Sequence of chain 1.A:
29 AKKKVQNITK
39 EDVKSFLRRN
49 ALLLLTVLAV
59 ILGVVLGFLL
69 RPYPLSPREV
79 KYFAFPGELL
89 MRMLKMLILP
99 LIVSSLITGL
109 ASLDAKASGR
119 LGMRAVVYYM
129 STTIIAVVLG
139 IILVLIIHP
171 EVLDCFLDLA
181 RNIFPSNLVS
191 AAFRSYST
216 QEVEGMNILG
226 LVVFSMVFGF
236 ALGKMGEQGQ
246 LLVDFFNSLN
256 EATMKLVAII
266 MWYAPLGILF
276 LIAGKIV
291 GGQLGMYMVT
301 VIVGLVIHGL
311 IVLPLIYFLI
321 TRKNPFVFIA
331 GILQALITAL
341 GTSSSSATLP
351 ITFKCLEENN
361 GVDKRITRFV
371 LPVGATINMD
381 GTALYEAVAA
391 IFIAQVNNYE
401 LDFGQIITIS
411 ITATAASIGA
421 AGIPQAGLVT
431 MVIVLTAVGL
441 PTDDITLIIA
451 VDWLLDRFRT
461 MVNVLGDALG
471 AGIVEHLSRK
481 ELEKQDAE

Binding-site contacts:
Ligand atom O1 contacts residue GLY120 of chain 1.A at 3.5 Å.
Ligand atom C6 contacts residue MET231 of chain 1.A at 3.4 Å (hydrophobic).
Ligand atom C19 contacts residue SER116 of chain 1.A at 3.1 Å.
Ligand atom C11 contacts residue SER116 of chain 1.A at 3.6 Å.
Ligand atom O2 contacts residue MET231 of chain 1.A at 3.4 Å (h-bond).
Ligand atom C12 contacts residue MET231 of chain 1.A at 3.7 Å (hydrophobic).
Ligand atom C18 contacts residue GLY117 of chain 1.A at 3.4 Å.
Ligand atom C19 contacts residue ALA113 of chain 1.A at 3.2 Å (hydrophobic).
Ligand atom C22 contacts residue PHE235 of chain 1.A at 3.6 Å (hydrophobic).
Ligand atom N1 contacts residue TYR127 of chain 1.A at 3.1 Å (h-bond).
Ligand atom C2 contacts residue ILE377 of chain 1.A at 3.6 Å (hydrophobic).
Ligand atom O1 contacts residue VAL124 of chain 1.A at 3.5 Å.
Ligand atom C6 contacts residue VAL373 of chain 1.A at 3.8 Å (hydrophobic).
Ligand atom C3 contacts residue VAL124 of chain 1.A at 3.5 Å (hydrophobic).
Ligand atom C14 contacts residue PHE369 of chain 1.A at 3.2 Å (hydrophobic).
Ligand atom C16 contacts residue ALA123 of chain 1.A at 3.9 Å (hydrophobic).
Ligand atom C4 contacts residue VAL373 of chain 1.A at 3.9 Å (hydrophobic).
Ligand atom C20 contacts residue PHE235 of chain 1.A at 3.7 Å (hydrophobic).
Ligand atom C18 contacts residue SER116 of chain 1.A at 3.3 Å.
Ligand atom O contacts residue ILE377 of chain 1.A at 3.9 Å.
Ligand atom C15 contacts residue PHE369 of chain 1.A at 3.4 Å (hydrophobic).
Ligand atom C5 contacts residue VAL373 of chain 1.A at 3.9 Å (hydrophobic).
Ligand atom C9 contacts residue GLY120 of chain 1.A at 3.7 Å.
Ligand atom N contacts residue PHE369 of chain 1.A at 2.8 Å (h-bond).
Ligand atom N1 contacts residue ALA123 of chain 1.A at 3.4 Å.
Ligand atom N1 contacts residue VAL373 of chain 1.A at 3.5 Å.
Ligand atom C13 contacts residue PHE369 of chain 1.A at 3.7 Å (hydrophobic).
Ligand atom C2 contacts residue VAL373 of chain 1.A at 3.8 Å (hydrophobic).
Ligand atom C8 contacts residue GLY120 of chain 1.A at 3.9 Å.
Ligand atom N contacts residue VAL373 of chain 1.A at 3.7 Å.
Ligand atom C5 contacts residue MET231 of chain 1.A at 3.5 Å (hydrophobic).
Ligand atom C1 contacts residue VAL373 of chain 1.A at 3.7 Å (hydrophobic).
Ligand atom N1 contacts residue PHE369 of chain 1.A at 3.3 Å (h-bond).
Ligand atom O2 contacts residue PHE369 of chain 1.A at 3.3 Å.
Ligand atom C16 contacts residue VAL373 of chain 1.A at 3.6 Å (hydrophobic).
Ligand atom C16 contacts residue PHE369 of chain 1.A at 3.5 Å (hydrophobic).
Ligand atom C3 contacts residue VAL373 of chain 1.A at 3.9 Å (hydrophobic).
Ligand atom C12 contacts residue LEU108 of chain 1.A at 3.9 Å (hydrophobic).
Ligand atom N contacts residue LEU108 of chain 1.A at 3.9 Å.
Ligand atom C13 contacts residue MET231 of chain 1.A at 3.5 Å (hydrophobic).

The protein below binds the small molecule below.
Small molecule (SMILES): COc1ccc(C2C(C#N)=C(N)OC3=C2C(=O)C[C@@H](c2cccc4ccccc24)C3)cc1